A small-molecule ligand and the protein it binds are described below.
Small molecule (SMILES): CC[C@H](C)[C@H](NC(=O)[C@@H](N)CC(=O)O)C(=O)N[C@@H](CC(N)=O)C(=O)N[C@@H](CC(N)=O)C(=O)N[C@@H](CC(N)=O)C(=O)N[C@@H](CC(N)=O)C(=O)N[C@@H](C)C=O

Sequence of chain 1.A:
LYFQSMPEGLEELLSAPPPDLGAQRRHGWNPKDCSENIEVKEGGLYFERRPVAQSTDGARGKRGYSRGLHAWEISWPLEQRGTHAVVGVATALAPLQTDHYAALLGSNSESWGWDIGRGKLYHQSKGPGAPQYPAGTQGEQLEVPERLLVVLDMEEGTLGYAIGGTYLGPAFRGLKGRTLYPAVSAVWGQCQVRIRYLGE

Binding-site contacts:
Ligand atom ND2 contacts residue VAL69 of chain 1.A at 3.4 Å (h-bond).
Ligand atom CA contacts residue TRP205 of chain 1.A at 3.7 Å (hydrophobic).
Ligand atom CB contacts residue ALA70 of chain 1.A at 3.5 Å (hydrophobic).
Ligand atom ND2 contacts residue VAL204 of chain 1.A at 2.9 Å (h-bond).
Ligand atom OD1 contacts residue TYR118 of chain 1.A at 3.4 Å (h-bond).
Ligand atom CG contacts residue VAL204 of chain 1.A at 3.5 Å (hydrophobic).
Ligand atom O contacts residue PRO68 of chain 1.A at 3.7 Å.
Ligand atom OD1 contacts residue ARG66 of chain 1.A at 2.8 Å (salt-bridge).
Ligand atom ND2 contacts residue TRP205 of chain 1.A at 3.6 Å.
Ligand atom OD1 contacts residue THR100 of chain 1.A at 2.9 Å (h-bond).
Ligand atom O contacts residue VAL204 of chain 1.A at 3.6 Å (h-bond).
Ligand atom O contacts residue GLY206 of chain 1.A at 2.8 Å (h-bond).
Ligand atom OD1 contacts residue PRO68 of chain 1.A at 3.2 Å.
Ligand atom CB contacts residue VAL69 of chain 1.A at 3.6 Å (hydrophobic).
Ligand atom O contacts residue ALA70 of chain 1.A at 3.7 Å.
Ligand atom CG contacts residue TYR118 of chain 1.A at 3.7 Å (hydrophobic).
Ligand atom ND2 contacts residue TYR118 of chain 1.A at 3.0 Å (h-bond).
Ligand atom OD1 contacts residue VAL69 of chain 1.A at 3.5 Å (h-bond).
Ligand atom C contacts residue TRP205 of chain 1.A at 3.6 Å (hydrophobic).
Ligand atom ND2 contacts residue PRO68 of chain 1.A at 3.7 Å.
Ligand atom O contacts residue TRP205 of chain 1.A at 3.6 Å.
Ligand atom OD1 contacts residue GLY99 of chain 1.A at 3.1 Å.
Ligand atom CG contacts residue TRP205 of chain 1.A at 3.8 Å (hydrophobic).
Ligand atom ND2 contacts residue GLY206 of chain 1.A at 2.8 Å (h-bond).
Ligand atom CB contacts residue VAL204 of chain 1.A at 3.4 Å (hydrophobic).
Ligand atom CB contacts residue TYR118 of chain 1.A at 3.6 Å (hydrophobic).
Ligand atom CG contacts residue THR100 of chain 1.A at 3.7 Å.
Ligand atom CG contacts residue ARG66 of chain 1.A at 3.6 Å.
Ligand atom ND2 contacts residue ARG66 of chain 1.A at 3.5 Å (salt-bridge).
Ligand atom CG contacts residue VAL69 of chain 1.A at 3.2 Å (hydrophobic).
Ligand atom CA contacts residue PRO68 of chain 1.A at 3.6 Å (hydrophobic).
Ligand atom ND2 contacts residue THR100 of chain 1.A at 2.9 Å (h-bond).
Ligand atom CB contacts residue PRO68 of chain 1.A at 3.8 Å (hydrophobic).
Ligand atom N contacts residue PRO68 of chain 1.A at 3.0 Å (h-bond).
Ligand atom CG contacts residue TYR118 of chain 1.A at 3.3 Å (hydrophobic).
Ligand atom OD1 contacts residue VAL204 of chain 1.A at 3.5 Å.
Ligand atom CB contacts residue TRP205 of chain 1.A at 3.4 Å (hydrophobic).
Ligand atom OD2 contacts residue TYR118 of chain 1.A at 2.5 Å (h-bond).
Ligand atom O contacts residue TRP205 of chain 1.A at 3.3 Å.
Ligand atom OD1 contacts residue GLY206 of chain 1.A at 3.1 Å.